A small-molecule ligand and the protein it binds are described below.
Small molecule (SMILES): CCCC[C@@H]1NC(=O)[C@H](CCCCN)NC(=O)[C@@H]2CCCN2C(=O)[C@@H](C(C)C)NC(=O)[C@H](CC(N)=O)NC(=O)[C@H](CC(=O)O)NC1=O

Sequence of chain 1.A:
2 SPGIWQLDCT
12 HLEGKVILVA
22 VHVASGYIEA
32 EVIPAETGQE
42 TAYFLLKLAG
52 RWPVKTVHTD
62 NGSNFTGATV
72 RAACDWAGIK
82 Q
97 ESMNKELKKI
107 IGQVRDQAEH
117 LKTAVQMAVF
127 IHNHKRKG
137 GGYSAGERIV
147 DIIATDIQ

Binding-site contacts:
Ligand atom CG contacts residue ALA114 of chain 1.A at 4.1 Å (hydrophobic).
Ligand atom CB contacts residue GLN40 of chain 1.B at 3.9 Å.
Ligand atom O contacts residue ALA73 of chain 1.B at 3.9 Å.
Ligand atom OD2 contacts residue ALA114 of chain 1.A at 3.9 Å.
Ligand atom O contacts residue THR70 of chain 1.B at 3.8 Å.
Ligand atom CB contacts residue GLN113 of chain 1.A at 3.5 Å.
Ligand atom NZ contacts residue ASP112 of chain 1.A at 2.8 Å (salt-bridge).
Ligand atom CB contacts residue GLN113 of chain 1.A at 3.4 Å.
Ligand atom O contacts residue THR70 of chain 1.B at 4.0 Å.
Ligand atom OD1 contacts residue GLU115 of chain 1.A at 2.7 Å (salt-bridge).
Ligand atom CD contacts residue GLN113 of chain 1.A at 4.1 Å.
Ligand atom C contacts residue GLN113 of chain 1.A at 3.7 Å.
Ligand atom CD contacts residue ASP112 of chain 1.A at 3.2 Å.
Ligand atom CA contacts residue GLN113 of chain 1.A at 3.6 Å.
Ligand atom OD2 contacts residue HIS116 of chain 1.A at 2.9 Å (h-bond).
Ligand atom CG contacts residue GLU115 of chain 1.A at 3.5 Å.
Ligand atom CE contacts residue ASP112 of chain 1.A at 3.4 Å.
Ligand atom OD1 contacts residue HIS116 of chain 1.A at 4.0 Å.
Ligand atom CE contacts residue TRP77 of chain 1.B at 3.5 Å (hydrophobic).
Ligand atom CB contacts residue ALA114 of chain 1.A at 3.9 Å (hydrophobic).
Ligand atom CE contacts residue ALA74 of chain 1.B at 3.9 Å (hydrophobic).
Ligand atom OD2 contacts residue THR119 of chain 1.A at 2.8 Å (h-bond).
Ligand atom CG contacts residue HIS116 of chain 1.A at 3.8 Å.
Ligand atom CG contacts residue GLU115 of chain 1.A at 3.7 Å.
Ligand atom CA contacts residue GLN113 of chain 1.A at 3.8 Å.
Ligand atom OD1 contacts residue ALA114 of chain 1.A at 3.5 Å.
Ligand atom CG contacts residue THR119 of chain 1.A at 3.5 Å.
Ligand atom CB contacts residue GLU115 of chain 1.A at 3.5 Å.
Ligand atom CG contacts residue GLN40 of chain 1.B at 3.9 Å.
Ligand atom CE contacts residue ALA73 of chain 1.B at 4.0 Å (hydrophobic).
Ligand atom CB contacts residue GLU115 of chain 1.A at 3.5 Å.
Ligand atom N contacts residue GLN113 of chain 1.A at 2.9 Å (h-bond).
Ligand atom O contacts residue GLN40 of chain 1.B at 3.1 Å.
Ligand atom OD1 contacts residue GLU115 of chain 1.A at 2.6 Å (salt-bridge).
Ligand atom ND2 contacts residue GLN40 of chain 1.B at 3.1 Å (h-bond).
Ligand atom OD2 contacts residue GLU115 of chain 1.A at 3.3 Å (salt-bridge).
Ligand atom CB contacts residue THR119 of chain 1.A at 3.5 Å.
Ligand atom CD contacts residue MET123 of chain 1.A at 3.7 Å (hydrophobic).
Ligand atom CG contacts residue GLU115 of chain 1.A at 3.4 Å.
Ligand atom CE contacts residue MET123 of chain 1.A at 4.1 Å (hydrophobic).

Sequence of chain 1.B:
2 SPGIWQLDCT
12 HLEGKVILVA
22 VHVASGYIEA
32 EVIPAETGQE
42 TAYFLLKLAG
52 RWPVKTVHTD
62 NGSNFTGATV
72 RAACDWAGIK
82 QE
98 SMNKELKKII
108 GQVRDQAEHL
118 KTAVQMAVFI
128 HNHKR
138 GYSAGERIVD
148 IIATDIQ